A protein and the small-molecule ligand that binds it are described below.
Small molecule (SMILES): NS(=O)(=O)c1ccc(O)c(NC(=O)NCCc2ccccn2)c1

Binding-site contacts:
Ligand atom CAA contacts residue VAL118 of chain 1.A at 3.8 Å (hydrophobic).
Ligand atom NAL contacts residue PRO197 of chain 1.A at 3.7 Å.
Ligand atom CAM contacts residue PRO197 of chain 1.A at 3.7 Å (hydrophobic).
Ligand atom CAF contacts residue LEU194 of chain 1.A at 3.7 Å (hydrophobic).
Ligand atom OAI contacts residue THR195 of chain 1.A at 2.9 Å (h-bond).
Ligand atom NAW contacts residue TRP2 of chain 1.A at 3.5 Å (h-bond).
Ligand atom CAQ contacts residue PRO197 of chain 1.A at 3.5 Å (hydrophobic).
Ligand atom CAU contacts residue PRO198 of chain 1.A at 3.8 Å (hydrophobic).
Ligand atom CAS contacts residue PRO197 of chain 1.A at 3.9 Å (hydrophobic).
Ligand atom NAW contacts residue PRO197 of chain 1.A at 3.2 Å (h-bond).
Ligand atom OAI contacts residue TRP205 of chain 1.A at 3.4 Å.
Ligand atom CAT contacts residue PRO198 of chain 1.A at 3.6 Å (hydrophobic).
Ligand atom CAC contacts residue THR196 of chain 1.A at 3.5 Å.
Ligand atom OAH contacts residue ZN1 of chain 1.B at 3.0 Å.
Ligand atom CAP contacts residue PRO197 of chain 1.A at 3.7 Å (hydrophobic).
Ligand atom NAL contacts residue THR196 of chain 1.A at 2.9 Å (h-bond).
Ligand atom OAH contacts residue VAL139 of chain 1.A at 3.7 Å.
Ligand atom NAJ contacts residue HIS116 of chain 1.A at 3.4 Å (h-bond).
Ligand atom CAD contacts residue LEU194 of chain 1.A at 3.9 Å (hydrophobic).
Ligand atom NAJ contacts residue ZN1 of chain 1.B at 1.9 Å.
Ligand atom NAJ contacts residue HIS91 of chain 1.A at 3.2 Å (h-bond).
Ligand atom NAN contacts residue PRO197 of chain 1.A at 2.8 Å (h-bond).
Ligand atom CAP contacts residue HIS61 of chain 1.A at 3.9 Å.
Ligand atom OAH contacts residue HIS116 of chain 1.A at 3.3 Å (h-bond).
Ligand atom CAM contacts residue THR196 of chain 1.A at 3.4 Å.
Ligand atom SAG contacts residue THR195 of chain 1.A at 3.8 Å.
Ligand atom OAH contacts residue HIS91 of chain 1.A at 3.3 Å.
Ligand atom CAA contacts residue LEU194 of chain 1.A at 3.7 Å (hydrophobic).
Ligand atom CAB contacts residue LEU194 of chain 1.A at 3.8 Å (hydrophobic).
Ligand atom SAG contacts residue ZN1 of chain 1.B at 3.0 Å.
Ligand atom CAV contacts residue PRO197 of chain 1.A at 3.8 Å (hydrophobic).
Ligand atom NAJ contacts residue HIS93 of chain 1.A at 3.3 Å (h-bond).
Ligand atom CAD contacts residue THR196 of chain 1.A at 3.2 Å.
Ligand atom CAF contacts residue VAL118 of chain 1.A at 3.7 Å (hydrophobic).
Ligand atom NAN contacts residue THR196 of chain 1.A at 3.6 Å.
Ligand atom OAI contacts residue LEU194 of chain 1.A at 3.2 Å.
Ligand atom CAS contacts residue PRO198 of chain 1.A at 3.9 Å (hydrophobic).
Ligand atom OAH contacts residue VAL118 of chain 1.A at 3.8 Å.
Ligand atom NAJ contacts residue THR195 of chain 1.A at 2.8 Å (h-bond).
Ligand atom CAR contacts residue PRO197 of chain 1.A at 3.2 Å (hydrophobic).

Sequence of chain 1.A:
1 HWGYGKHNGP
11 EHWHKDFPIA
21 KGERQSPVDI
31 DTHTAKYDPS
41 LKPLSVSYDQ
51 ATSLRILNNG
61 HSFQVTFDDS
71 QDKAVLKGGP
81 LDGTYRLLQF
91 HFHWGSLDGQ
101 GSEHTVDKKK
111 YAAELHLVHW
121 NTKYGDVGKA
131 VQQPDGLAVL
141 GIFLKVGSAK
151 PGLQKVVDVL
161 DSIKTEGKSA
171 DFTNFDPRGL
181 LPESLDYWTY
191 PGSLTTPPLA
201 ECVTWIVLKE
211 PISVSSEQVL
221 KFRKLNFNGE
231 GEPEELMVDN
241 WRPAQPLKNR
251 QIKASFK